Binding-site contacts:
Ligand atom C40 contacts residue GLN43 of chain 1.A at 3.5 Å.
Ligand atom C14 contacts residue PHE145 of chain 1.A at 3.7 Å (hydrophobic).
Ligand atom C26 contacts residue HIS80 of chain 1.A at 3.3 Å.
Ligand atom F22 contacts residue LEU81 of chain 1.A at 3.4 Å.
Ligand atom C1 contacts residue CYS77 of chain 1.A at 3.4 Å (hydrophobic).
Ligand atom C4 contacts residue MET122 of chain 1.A at 3.5 Å (hydrophobic).
Ligand atom O42 contacts residue ARG124 of chain 1.A at 2.7 Å (salt-bridge).
Ligand atom O42 contacts residue LEU44 of chain 1.A at 3.2 Å (h-bond).
Ligand atom F28 contacts residue ILE154 of chain 1.A at 3.6 Å.
Ligand atom C25 contacts residue HIS80 of chain 1.A at 3.7 Å.
Ligand atom F31 contacts residue PHE145 of chain 1.A at 3.7 Å.
Ligand atom F30 contacts residue LEU148 of chain 1.A at 3.7 Å.
Ligand atom C14 contacts residue VAL133 of chain 1.A at 3.7 Å (hydrophobic).
Ligand atom O33 contacts residue MET122 of chain 1.A at 3.6 Å.
Ligand atom O42 contacts residue GLN43 of chain 1.A at 3.3 Å (h-bond).
Ligand atom F20 contacts residue HIS236 of chain 1.A at 3.1 Å.
Ligand atom O18 contacts residue HIS80 of chain 1.A at 3.3 Å.
Ligand atom C16 contacts residue PHE145 of chain 1.A at 3.6 Å (hydrophobic).
Ligand atom C40 contacts residue ARG124 of chain 1.A at 3.6 Å.
Ligand atom C36 contacts residue ARG121 of chain 1.A at 3.7 Å.
Ligand atom C38 contacts residue GLN43 of chain 1.A at 3.6 Å.
Ligand atom C6 contacts residue CYS77 of chain 1.A at 3.3 Å (hydrophobic).
Ligand atom C15 contacts residue PHE145 of chain 1.A at 3.6 Å (hydrophobic).
Ligand atom O18 contacts residue PHE135 of chain 1.A at 3.5 Å.
Ligand atom C6 contacts residue LEU81 of chain 1.A at 3.6 Å (hydrophobic).
Ligand atom F21 contacts residue CYS77 of chain 1.A at 3.3 Å.
Ligand atom F28 contacts residue LEU153 of chain 1.A at 3.5 Å.
Ligand atom C14 contacts residue MET122 of chain 1.A at 3.5 Å (hydrophobic).
Ligand atom O19 contacts residue PHE135 of chain 1.A at 3.6 Å.
Ligand atom F22 contacts residue HIS236 of chain 1.A at 3.1 Å.
Ligand atom C23 contacts residue MET122 of chain 1.A at 3.5 Å (hydrophobic).
Ligand atom C25 contacts residue ALA84 of chain 1.A at 3.7 Å (hydrophobic).
Ligand atom F29 contacts residue ILE154 of chain 1.A at 3.5 Å.
Ligand atom C26 contacts residue LEU81 of chain 1.A at 3.7 Å (hydrophobic).
Ligand atom O41 contacts residue ARG121 of chain 1.A at 3.1 Å (salt-bridge).
Ligand atom O41 contacts residue GLN43 of chain 1.A at 3.1 Å (h-bond).
Ligand atom F31 contacts residue PHE158 of chain 1.A at 3.5 Å.
Ligand atom C38 contacts residue LEU44 of chain 1.A at 3.7 Å (hydrophobic).
Ligand atom S11 contacts residue PHE135 of chain 1.A at 3.8 Å.
Ligand atom F29 contacts residue ILE157 of chain 1.A at 3.3 Å.

Sequence of chain 1.A:
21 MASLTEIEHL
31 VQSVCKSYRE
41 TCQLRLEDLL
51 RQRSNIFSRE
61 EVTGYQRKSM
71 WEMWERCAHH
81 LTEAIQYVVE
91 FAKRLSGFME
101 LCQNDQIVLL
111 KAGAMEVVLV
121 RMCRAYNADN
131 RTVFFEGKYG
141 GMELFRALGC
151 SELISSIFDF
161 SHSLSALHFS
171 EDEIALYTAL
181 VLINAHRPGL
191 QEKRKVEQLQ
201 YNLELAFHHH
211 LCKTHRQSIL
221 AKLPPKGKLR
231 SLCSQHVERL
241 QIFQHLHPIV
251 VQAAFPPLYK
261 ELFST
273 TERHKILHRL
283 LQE

A protein and the small-molecule ligand that binds it are described below.
Small molecule (SMILES): O=C(O)C1CCC(C(=O)N2CC[C@](c3ccc(C(F)(C(F)(F)F)C(F)(F)F)cc3)(S(=O)(=O)c3ccc(F)cc3)C2)CC1